Binding-site contacts:
Ligand atom N12 contacts residue TYR802 of chain 1.A at 2.6 Å (h-bond).
Ligand atom C15 contacts residue TYR802 of chain 1.A at 3.5 Å (hydrophobic).
Ligand atom O19 contacts residue ALA111 of chain 1.A at 4.1 Å.
Ligand atom C01 contacts residue TYR802 of chain 1.A at 3.9 Å (hydrophobic).
Ligand atom C03 contacts residue TYR802 of chain 1.A at 4.1 Å (hydrophobic).
Ligand atom C26 contacts residue PHE112 of chain 1.A at 4.2 Å (hydrophobic).
Ligand atom O19 contacts residue GLU82 of chain 1.A at 4.2 Å.
Ligand atom O20 contacts residue ASN110 of chain 1.A at 3.3 Å (h-bond).
Ligand atom O19 contacts residue ZN1 of chain 1.C at 2.3 Å.
Ligand atom C13 contacts residue TYR802 of chain 1.A at 3.6 Å (hydrophobic).
Ligand atom O19 contacts residue HIS79 of chain 1.A at 3.9 Å.
Ligand atom C08 contacts residue SER109 of chain 1.A at 3.7 Å.
Ligand atom C05 contacts residue TYR802 of chain 1.A at 3.2 Å (hydrophobic).
Ligand atom O14 contacts residue ASN110 of chain 1.A at 3.3 Å (h-bond).
Ligand atom C10 contacts residue ASN110 of chain 1.A at 4.3 Å.
Ligand atom C17 contacts residue TYR802 of chain 1.A at 4.0 Å (hydrophobic).
Ligand atom O19 contacts residue GLU160 of chain 1.A at 3.1 Å (salt-bridge).
Ligand atom C17 contacts residue ALA111 of chain 1.A at 4.1 Å (hydrophobic).
Ligand atom C08 contacts residue ASN110 of chain 1.A at 3.6 Å.
Ligand atom O02 contacts residue ARG795 of chain 1.A at 4.2 Å.
Ligand atom C06 contacts residue TYR802 of chain 1.A at 4.2 Å (hydrophobic).
Ligand atom O20 contacts residue TYR802 of chain 1.A at 3.6 Å.
Ligand atom C18 contacts residue ALA111 of chain 1.A at 3.5 Å (hydrophobic).
Ligand atom C18 contacts residue TYR802 of chain 1.A at 3.5 Å (hydrophobic).
Ligand atom C13 contacts residue ASN110 of chain 1.A at 4.1 Å.
Ligand atom O20 contacts residue ZN1 of chain 1.C at 4.1 Å.
Ligand atom C18 contacts residue GLU160 of chain 1.A at 4.0 Å.
Ligand atom C10 contacts residue SER109 of chain 1.A at 4.2 Å.
Ligand atom C18 contacts residue ZN1 of chain 1.C at 3.5 Å.
Ligand atom O19 contacts residue TYR802 of chain 1.A at 3.6 Å.
Ligand atom O02 contacts residue TYR802 of chain 1.A at 4.3 Å.
Ligand atom C07 contacts residue ASN110 of chain 1.A at 3.4 Å.
Ligand atom O20 contacts residue ALA111 of chain 1.A at 3.1 Å (h-bond).
Ligand atom O19 contacts residue HIS83 of chain 1.A at 4.1 Å.
Ligand atom N09 contacts residue SER109 of chain 1.A at 3.4 Å (h-bond).
Ligand atom C01 contacts residue ILE803 of chain 1.A at 3.8 Å (hydrophobic).
Ligand atom C06 contacts residue ASN110 of chain 1.A at 3.5 Å.
Ligand atom N09 contacts residue ASN110 of chain 1.A at 4.2 Å.
Ligand atom C17 contacts residue GLU160 of chain 1.A at 4.2 Å.
Ligand atom N11 contacts residue ASN110 of chain 1.A at 3.8 Å.

A protein and the small-molecule ligand that binds it are described below.
Small molecule (SMILES): COC(=O)[C@H](Cc1cnc[nH]1)NC(=O)CN(CC(=O)O)Cc1ccccc1

Sequence of chain 1.A:
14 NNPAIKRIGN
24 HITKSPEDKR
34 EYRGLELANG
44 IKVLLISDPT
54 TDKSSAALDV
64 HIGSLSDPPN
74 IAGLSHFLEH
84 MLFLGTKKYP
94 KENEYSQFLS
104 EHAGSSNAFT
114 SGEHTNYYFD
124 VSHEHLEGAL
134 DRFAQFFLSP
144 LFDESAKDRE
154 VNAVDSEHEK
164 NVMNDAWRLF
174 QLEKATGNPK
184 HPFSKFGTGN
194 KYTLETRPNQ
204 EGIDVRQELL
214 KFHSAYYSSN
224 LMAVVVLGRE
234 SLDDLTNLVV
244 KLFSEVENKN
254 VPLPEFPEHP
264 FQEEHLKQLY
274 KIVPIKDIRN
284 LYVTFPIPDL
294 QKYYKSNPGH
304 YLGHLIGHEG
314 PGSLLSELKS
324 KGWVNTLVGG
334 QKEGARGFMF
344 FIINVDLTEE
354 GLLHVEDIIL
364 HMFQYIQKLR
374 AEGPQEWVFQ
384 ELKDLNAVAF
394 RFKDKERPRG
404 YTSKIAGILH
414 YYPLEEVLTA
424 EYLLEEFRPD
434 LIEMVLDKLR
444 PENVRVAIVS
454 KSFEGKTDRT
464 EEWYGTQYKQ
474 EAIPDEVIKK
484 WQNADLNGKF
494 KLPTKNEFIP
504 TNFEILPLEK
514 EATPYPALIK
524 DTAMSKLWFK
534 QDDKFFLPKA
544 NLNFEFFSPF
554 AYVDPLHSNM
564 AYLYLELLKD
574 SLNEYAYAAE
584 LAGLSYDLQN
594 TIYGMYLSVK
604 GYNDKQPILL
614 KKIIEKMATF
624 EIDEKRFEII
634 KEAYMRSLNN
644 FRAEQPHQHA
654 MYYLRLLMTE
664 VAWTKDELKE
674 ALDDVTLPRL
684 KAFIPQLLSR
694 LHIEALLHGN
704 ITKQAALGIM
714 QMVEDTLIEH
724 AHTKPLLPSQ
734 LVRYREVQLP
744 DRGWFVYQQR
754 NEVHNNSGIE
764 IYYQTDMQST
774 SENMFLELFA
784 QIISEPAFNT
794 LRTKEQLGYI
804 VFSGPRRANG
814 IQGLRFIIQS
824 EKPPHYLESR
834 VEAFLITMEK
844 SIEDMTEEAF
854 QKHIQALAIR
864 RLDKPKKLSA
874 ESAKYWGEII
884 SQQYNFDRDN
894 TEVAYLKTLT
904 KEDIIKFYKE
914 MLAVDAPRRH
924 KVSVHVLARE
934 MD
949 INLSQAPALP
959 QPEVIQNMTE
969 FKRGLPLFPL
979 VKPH